Binding-site contacts:
Ligand atom O7 contacts residue ASN717 of chain 1.B at 3.2 Å (h-bond).
Ligand atom O4 contacts residue LEU922 of chain 1.B at 3.9 Å.
Ligand atom C5 contacts residue ASN717 of chain 1.B at 3.6 Å.
Ligand atom C1 contacts residue ASN717 of chain 1.B at 1.4 Å.
Ligand atom C6 contacts residue GLN926 of chain 1.B at 3.7 Å.
Ligand atom O6 contacts residue PHE718 of chain 1.B at 4.3 Å.
Ligand atom C3 contacts residue LEU922 of chain 1.B at 4.4 Å (hydrophobic).
Ligand atom N2 contacts residue ASN717 of chain 1.B at 2.9 Å (h-bond).
Ligand atom C3 contacts residue ASN717 of chain 1.B at 3.7 Å.
Ligand atom C7 contacts residue GLN1071 of chain 1.B at 4.3 Å.
Ligand atom C8 contacts residue ASN717 of chain 1.B at 4.4 Å.
Ligand atom O5 contacts residue ASN717 of chain 1.B at 2.3 Å (h-bond).
Ligand atom C5 contacts residue LEU922 of chain 1.B at 3.9 Å (hydrophobic).
Ligand atom O5 contacts residue GLN1071 of chain 1.B at 3.6 Å.
Ligand atom C2 contacts residue ASN717 of chain 1.B at 2.4 Å.
Ligand atom C1 contacts residue LEU922 of chain 1.B at 4.3 Å (hydrophobic).
Ligand atom O7 contacts residue GLN1071 of chain 1.B at 3.3 Å (h-bond).
Ligand atom O7 contacts residue LEU922 of chain 1.B at 3.4 Å.
Ligand atom C2 contacts residue GLN1071 of chain 1.B at 4.0 Å.
Ligand atom C6 contacts residue LEU922 of chain 1.B at 4.2 Å (hydrophobic).
Ligand atom C7 contacts residue ASN717 of chain 1.B at 3.2 Å.
Ligand atom C4 contacts residue ASN717 of chain 1.B at 4.2 Å.
Ligand atom N2 contacts residue LEU922 of chain 1.B at 4.4 Å.
Ligand atom C8 contacts residue GLN926 of chain 1.B at 4.4 Å.
Ligand atom C4 contacts residue LEU922 of chain 1.B at 4.4 Å (hydrophobic).
Ligand atom C1 contacts residue GLN1071 of chain 1.B at 3.6 Å.
Ligand atom O5 contacts residue GLN926 of chain 1.B at 4.5 Å.
Ligand atom C7 contacts residue LEU922 of chain 1.B at 3.7 Å (hydrophobic).
Ligand atom C8 contacts residue LEU922 of chain 1.B at 3.9 Å (hydrophobic).
Ligand atom C5 contacts residue GLN926 of chain 1.B at 4.1 Å.
Ligand atom O6 contacts residue GLN926 of chain 1.B at 3.0 Å (h-bond).

A protein and the small-molecule ligand that binds it are described below.
Small molecule (SMILES): CC(=O)N[C@H]1[C@H](O[C@H]2[C@H](O)[C@@H](NC(C)=O)CO[C@@H]2CO)O[C@H](CO)[C@@H](O)[C@@H]1O

Sequence of chain 1.B:
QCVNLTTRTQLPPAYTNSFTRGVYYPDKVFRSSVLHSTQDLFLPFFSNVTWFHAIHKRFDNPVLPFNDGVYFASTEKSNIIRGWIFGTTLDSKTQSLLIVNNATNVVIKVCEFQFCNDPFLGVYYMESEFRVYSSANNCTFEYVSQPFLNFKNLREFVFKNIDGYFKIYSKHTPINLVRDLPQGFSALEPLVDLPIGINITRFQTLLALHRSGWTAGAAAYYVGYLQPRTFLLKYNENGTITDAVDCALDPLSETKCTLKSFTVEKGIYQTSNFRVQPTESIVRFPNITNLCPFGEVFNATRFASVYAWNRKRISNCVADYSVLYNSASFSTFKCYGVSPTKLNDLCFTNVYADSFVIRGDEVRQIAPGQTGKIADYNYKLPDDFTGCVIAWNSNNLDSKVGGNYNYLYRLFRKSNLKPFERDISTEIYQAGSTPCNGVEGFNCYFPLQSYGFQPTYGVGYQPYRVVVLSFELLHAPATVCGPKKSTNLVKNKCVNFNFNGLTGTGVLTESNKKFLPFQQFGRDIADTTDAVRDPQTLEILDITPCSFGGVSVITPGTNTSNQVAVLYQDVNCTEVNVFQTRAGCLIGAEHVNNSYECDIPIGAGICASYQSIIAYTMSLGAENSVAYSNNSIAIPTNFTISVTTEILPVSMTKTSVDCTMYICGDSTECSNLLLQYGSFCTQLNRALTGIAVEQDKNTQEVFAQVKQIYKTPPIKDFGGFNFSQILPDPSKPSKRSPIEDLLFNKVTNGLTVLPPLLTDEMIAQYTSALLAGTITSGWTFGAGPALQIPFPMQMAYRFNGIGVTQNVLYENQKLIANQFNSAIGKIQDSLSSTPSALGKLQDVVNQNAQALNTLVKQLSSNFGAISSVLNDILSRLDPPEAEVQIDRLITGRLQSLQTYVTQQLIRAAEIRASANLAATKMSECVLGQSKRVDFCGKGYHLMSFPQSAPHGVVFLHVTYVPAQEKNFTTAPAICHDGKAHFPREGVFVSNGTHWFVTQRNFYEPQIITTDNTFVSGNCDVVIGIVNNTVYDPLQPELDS